This protein binds this small molecule.
Small molecule (SMILES): C=Cc1ccc(O)cc1

Sequence of chain 1.A:
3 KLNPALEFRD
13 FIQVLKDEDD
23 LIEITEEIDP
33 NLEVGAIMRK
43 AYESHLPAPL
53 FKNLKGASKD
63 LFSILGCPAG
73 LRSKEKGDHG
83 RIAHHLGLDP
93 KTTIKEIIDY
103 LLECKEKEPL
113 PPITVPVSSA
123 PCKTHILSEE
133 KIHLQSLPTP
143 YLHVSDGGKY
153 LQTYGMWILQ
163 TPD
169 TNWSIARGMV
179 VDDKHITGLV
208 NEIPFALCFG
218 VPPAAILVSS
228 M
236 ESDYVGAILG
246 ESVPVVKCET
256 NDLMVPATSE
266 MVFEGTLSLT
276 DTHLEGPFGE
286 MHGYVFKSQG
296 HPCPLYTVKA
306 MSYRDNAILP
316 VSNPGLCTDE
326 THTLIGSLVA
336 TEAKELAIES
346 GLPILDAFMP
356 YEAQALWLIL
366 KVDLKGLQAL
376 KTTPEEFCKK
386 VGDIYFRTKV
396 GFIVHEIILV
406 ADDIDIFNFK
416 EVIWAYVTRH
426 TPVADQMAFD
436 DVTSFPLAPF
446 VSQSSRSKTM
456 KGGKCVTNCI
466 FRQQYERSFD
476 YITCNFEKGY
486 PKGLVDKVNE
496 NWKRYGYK

Binding-site contacts:
Ligand atom C6' contacts residue LEU442 of chain 1.A at 4.4 Å (hydrophobic).
Ligand atom C3 contacts residue MET228 of chain 1.A at 3.8 Å (hydrophobic).
Ligand atom C3' contacts residue MET286 of chain 1.A at 3.8 Å (hydrophobic).
Ligand atom C2 contacts residue MET228 of chain 1.A at 3.8 Å (hydrophobic).
Ligand atom C3 contacts residue ILE398 of chain 1.A at 4.3 Å (hydrophobic).
Ligand atom C2' contacts residue MET286 of chain 1.A at 3.8 Å (hydrophobic).
Ligand atom O4' contacts residue ARG175 of chain 1.A at 4.1 Å.
Ligand atom C3' contacts residue GLU285 of chain 1.A at 3.8 Å.
Ligand atom C5' contacts residue LEU187 of chain 1.A at 4.3 Å (hydrophobic).
Ligand atom C1' contacts residue ILE330 of chain 1.A at 4.3 Å (hydrophobic).
Ligand atom C2' contacts residue ILE330 of chain 1.A at 3.4 Å (hydrophobic).
Ligand atom C3 contacts residue PHE440 of chain 1.A at 4.4 Å (hydrophobic).
Ligand atom C4' contacts residue LEU442 of chain 1.A at 3.5 Å (hydrophobic).
Ligand atom O4' contacts residue LEU442 of chain 1.A at 3.6 Å.
Ligand atom C5' contacts residue LEU442 of chain 1.A at 3.8 Å (hydrophobic).
Ligand atom C3 contacts residue ILE330 of chain 1.A at 4.4 Å (hydrophobic).
Ligand atom C4' contacts residue GLU285 of chain 1.A at 3.7 Å.
Ligand atom O4' contacts residue LEU187 of chain 1.A at 4.3 Å.
Ligand atom C3' contacts residue ILE330 of chain 1.A at 4.2 Å (hydrophobic).
Ligand atom C3' contacts residue LEU442 of chain 1.A at 3.9 Å (hydrophobic).
Ligand atom O4' contacts residue GLU285 of chain 1.A at 2.3 Å (salt-bridge).
Ligand atom C1' contacts residue PHE440 of chain 1.A at 4.3 Å (hydrophobic).